Sequence of chain 1.A:
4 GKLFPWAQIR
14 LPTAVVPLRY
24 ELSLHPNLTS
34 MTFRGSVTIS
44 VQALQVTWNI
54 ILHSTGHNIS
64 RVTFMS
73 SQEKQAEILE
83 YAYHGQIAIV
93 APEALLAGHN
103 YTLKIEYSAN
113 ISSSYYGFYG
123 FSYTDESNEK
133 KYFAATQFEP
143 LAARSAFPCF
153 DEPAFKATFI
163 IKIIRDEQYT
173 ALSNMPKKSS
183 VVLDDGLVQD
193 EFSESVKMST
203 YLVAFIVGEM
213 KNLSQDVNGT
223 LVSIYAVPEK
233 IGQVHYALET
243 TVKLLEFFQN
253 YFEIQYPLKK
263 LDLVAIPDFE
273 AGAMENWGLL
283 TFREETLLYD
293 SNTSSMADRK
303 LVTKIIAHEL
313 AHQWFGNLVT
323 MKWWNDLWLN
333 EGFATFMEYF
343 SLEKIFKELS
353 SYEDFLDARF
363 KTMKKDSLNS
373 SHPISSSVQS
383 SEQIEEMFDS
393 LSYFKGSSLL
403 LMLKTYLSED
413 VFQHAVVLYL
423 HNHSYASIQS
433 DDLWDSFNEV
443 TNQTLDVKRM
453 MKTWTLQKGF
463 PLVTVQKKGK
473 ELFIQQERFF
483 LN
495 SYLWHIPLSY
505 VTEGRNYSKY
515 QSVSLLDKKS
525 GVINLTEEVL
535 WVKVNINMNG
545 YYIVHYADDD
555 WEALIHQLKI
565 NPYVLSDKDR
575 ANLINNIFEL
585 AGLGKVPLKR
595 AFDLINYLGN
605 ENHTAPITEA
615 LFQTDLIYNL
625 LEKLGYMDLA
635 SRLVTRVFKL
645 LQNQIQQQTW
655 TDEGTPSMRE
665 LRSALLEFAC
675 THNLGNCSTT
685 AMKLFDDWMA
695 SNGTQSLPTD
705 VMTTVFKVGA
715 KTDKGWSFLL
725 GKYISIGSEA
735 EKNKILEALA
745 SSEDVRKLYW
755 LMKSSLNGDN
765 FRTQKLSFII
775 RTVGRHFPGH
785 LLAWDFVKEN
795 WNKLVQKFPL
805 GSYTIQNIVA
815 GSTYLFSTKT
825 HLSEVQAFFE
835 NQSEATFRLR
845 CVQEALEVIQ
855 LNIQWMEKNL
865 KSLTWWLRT

Binding-site contacts:
Ligand atom C4 contacts residue ASN112 of chain 1.A at 4.2 Å.
Ligand atom C5 contacts residue ASN112 of chain 1.A at 3.6 Å.
Ligand atom C3 contacts residue ASN112 of chain 1.A at 3.7 Å.
Ligand atom O5 contacts residue ASN112 of chain 1.A at 2.3 Å (h-bond).
Ligand atom C8 contacts residue ALA111 of chain 1.A at 4.2 Å (hydrophobic).
Ligand atom O7 contacts residue ASN112 of chain 1.A at 4.3 Å.
Ligand atom C2 contacts residue ASN112 of chain 1.A at 2.4 Å.
Ligand atom C1 contacts residue ASN112 of chain 1.A at 1.4 Å.
Ligand atom C7 contacts residue ASN112 of chain 1.A at 3.8 Å.
Ligand atom O7 contacts residue GLY59 of chain 1.A at 4.3 Å.
Ligand atom C8 contacts residue GLY59 of chain 1.A at 3.4 Å.
Ligand atom C8 contacts residue ASN61 of chain 1.A at 3.9 Å.
Ligand atom C8 contacts residue HIS60 of chain 1.A at 4.5 Å.
Ligand atom C8 contacts residue SER110 of chain 1.A at 4.0 Å.
Ligand atom N2 contacts residue ASN112 of chain 1.A at 2.9 Å (h-bond).
Ligand atom C7 contacts residue GLY59 of chain 1.A at 4.2 Å.

A protein and the small-molecule ligand that binds it are described below.
Small molecule (SMILES): CC(=O)N[C@@H]1[C@@H](O)[C@H](O)[C@@H](CO)O[C@H]1O